Binding-site contacts:
Ligand atom C8 contacts residue MET286 of chain 1.B at 3.2 Å (hydrophobic).
Ligand atom C7 contacts residue MET286 of chain 1.B at 3.0 Å (hydrophobic).
Ligand atom C2 contacts residue ASN250 of chain 1.B at 4.4 Å.
Ligand atom O3 contacts residue PHE287 of chain 1.B at 3.6 Å.
Ligand atom C1 contacts residue ASN250 of chain 1.B at 3.1 Å.
Ligand atom O6 contacts residue ASN250 of chain 1.B at 3.1 Å (h-bond).
Ligand atom C2 contacts residue MET286 of chain 1.B at 4.1 Å (hydrophobic).
Ligand atom C7 contacts residue PHE287 of chain 1.B at 4.1 Å (hydrophobic).
Ligand atom C2 contacts residue PHE287 of chain 1.B at 4.0 Å (hydrophobic).
Ligand atom C6 contacts residue PRO128 of chain 1.A at 4.1 Å (hydrophobic).
Ligand atom O7 contacts residue LYS288 of chain 1.B at 4.5 Å.
Ligand atom O5 contacts residue ASN250 of chain 1.B at 2.6 Å (h-bond).
Ligand atom O7 contacts residue PHE287 of chain 1.B at 3.1 Å (h-bond).
Ligand atom C6 contacts residue ASN250 of chain 1.B at 4.0 Å.
Ligand atom O6 contacts residue VAL126 of chain 1.A at 3.5 Å.
Ligand atom C8 contacts residue LYS288 of chain 1.B at 3.6 Å.
Ligand atom C5 contacts residue ASN250 of chain 1.B at 3.8 Å.
Ligand atom C3 contacts residue PHE287 of chain 1.B at 4.2 Å (hydrophobic).
Ligand atom C4 contacts residue PRO128 of chain 1.A at 4.2 Å (hydrophobic).
Ligand atom C8 contacts residue PHE287 of chain 1.B at 4.3 Å (hydrophobic).
Ligand atom N2 contacts residue MET286 of chain 1.B at 3.3 Å (h-bond).
Ligand atom O4 contacts residue PRO128 of chain 1.A at 4.0 Å.
Ligand atom C6 contacts residue VAL126 of chain 1.A at 3.8 Å (hydrophobic).
Ligand atom O7 contacts residue MET286 of chain 1.B at 3.4 Å (h-bond).

Sequence of chain 1.A:
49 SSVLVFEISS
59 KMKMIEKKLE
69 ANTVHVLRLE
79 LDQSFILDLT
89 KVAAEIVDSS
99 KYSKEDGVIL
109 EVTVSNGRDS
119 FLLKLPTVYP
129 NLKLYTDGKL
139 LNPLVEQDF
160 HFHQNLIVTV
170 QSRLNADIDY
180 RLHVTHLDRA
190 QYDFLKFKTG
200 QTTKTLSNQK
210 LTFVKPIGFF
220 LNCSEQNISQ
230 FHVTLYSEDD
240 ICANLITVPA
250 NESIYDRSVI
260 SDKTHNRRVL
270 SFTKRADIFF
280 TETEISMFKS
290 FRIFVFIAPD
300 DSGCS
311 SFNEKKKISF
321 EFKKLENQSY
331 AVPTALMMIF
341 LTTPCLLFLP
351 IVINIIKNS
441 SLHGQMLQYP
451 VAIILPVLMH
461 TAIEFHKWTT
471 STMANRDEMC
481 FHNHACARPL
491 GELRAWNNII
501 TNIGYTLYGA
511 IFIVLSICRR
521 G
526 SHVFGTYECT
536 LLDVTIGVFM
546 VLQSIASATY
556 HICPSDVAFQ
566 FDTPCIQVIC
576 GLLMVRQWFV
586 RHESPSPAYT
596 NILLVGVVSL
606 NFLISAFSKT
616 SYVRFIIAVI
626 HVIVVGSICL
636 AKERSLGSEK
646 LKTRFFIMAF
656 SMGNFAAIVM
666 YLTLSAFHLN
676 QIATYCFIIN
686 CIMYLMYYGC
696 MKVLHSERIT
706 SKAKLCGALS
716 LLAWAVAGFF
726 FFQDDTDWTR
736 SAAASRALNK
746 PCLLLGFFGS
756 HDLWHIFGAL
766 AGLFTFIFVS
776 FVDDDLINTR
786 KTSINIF

Sequence of chain 1.B:
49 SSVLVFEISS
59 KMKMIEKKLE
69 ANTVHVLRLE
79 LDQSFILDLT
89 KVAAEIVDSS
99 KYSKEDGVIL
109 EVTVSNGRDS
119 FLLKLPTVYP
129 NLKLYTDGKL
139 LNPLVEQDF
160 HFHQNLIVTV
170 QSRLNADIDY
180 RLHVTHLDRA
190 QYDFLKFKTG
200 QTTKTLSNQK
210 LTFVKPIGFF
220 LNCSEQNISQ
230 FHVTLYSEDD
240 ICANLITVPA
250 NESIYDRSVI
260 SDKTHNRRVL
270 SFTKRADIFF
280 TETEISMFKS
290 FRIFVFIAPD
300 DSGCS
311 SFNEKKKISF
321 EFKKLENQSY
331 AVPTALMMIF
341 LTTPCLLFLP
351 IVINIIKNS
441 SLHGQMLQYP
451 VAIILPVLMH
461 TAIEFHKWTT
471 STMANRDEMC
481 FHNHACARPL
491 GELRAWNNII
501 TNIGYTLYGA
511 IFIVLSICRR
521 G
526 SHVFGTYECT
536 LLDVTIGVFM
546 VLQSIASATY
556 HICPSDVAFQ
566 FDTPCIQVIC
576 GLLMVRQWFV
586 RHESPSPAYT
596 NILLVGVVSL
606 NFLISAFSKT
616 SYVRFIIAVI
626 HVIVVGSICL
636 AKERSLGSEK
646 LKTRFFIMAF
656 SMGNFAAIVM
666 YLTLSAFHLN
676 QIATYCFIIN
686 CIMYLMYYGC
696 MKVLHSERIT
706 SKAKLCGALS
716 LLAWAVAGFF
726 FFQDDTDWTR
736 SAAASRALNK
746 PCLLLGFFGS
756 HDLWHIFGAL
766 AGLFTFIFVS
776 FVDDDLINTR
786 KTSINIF

A protein and the small-molecule ligand that binds it are described below.
Small molecule (SMILES): CC(=O)N[C@H]1[C@H](O[C@H]2[C@H](O)[C@@H](NC(C)=O)CO[C@@H]2CO)O[C@H](CO)[C@@H](O)[C@@H]1O